Sequence of chain 1.A:
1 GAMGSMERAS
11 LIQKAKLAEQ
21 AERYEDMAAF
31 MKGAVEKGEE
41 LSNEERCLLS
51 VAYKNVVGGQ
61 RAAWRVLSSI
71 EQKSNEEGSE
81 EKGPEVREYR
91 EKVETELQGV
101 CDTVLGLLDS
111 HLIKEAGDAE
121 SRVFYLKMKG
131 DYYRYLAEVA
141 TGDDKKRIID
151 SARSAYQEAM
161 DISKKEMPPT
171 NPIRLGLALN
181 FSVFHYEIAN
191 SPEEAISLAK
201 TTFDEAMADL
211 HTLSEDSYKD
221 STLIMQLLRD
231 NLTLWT

Sequence of chain 1.B:
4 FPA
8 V

A small-molecule ligand and the protein it binds are described below.
Small molecule (SMILES): Cc1ccc(OC(C)(C)C(=O)NCCS)cc1

Binding-site contacts:
Ligand atom C9 contacts residue LEU223 of chain 1.A at 3.7 Å (hydrophobic).
Ligand atom C12 contacts residue SER50 of chain 1.A at 4.3 Å.
Ligand atom C12 contacts residue CYS47 of chain 1.A at 3.4 Å (hydrophobic).
Ligand atom C5 contacts residue VAL8 of chain 1.B at 4.0 Å (hydrophobic).
Ligand atom C12 contacts residue VAL51 of chain 1.A at 3.8 Å (hydrophobic).
Ligand atom C6 contacts residue LYS127 of chain 1.A at 3.5 Å.
Ligand atom C7 contacts residue GLY176 of chain 1.A at 4.4 Å.
Ligand atom C6 contacts residue VAL8 of chain 1.B at 4.4 Å (hydrophobic).
Ligand atom S contacts residue PHE124 of chain 1.A at 4.0 Å.
Ligand atom C7 contacts residue ILE173 of chain 1.A at 4.0 Å (hydrophobic).
Ligand atom S contacts residue CYS47 of chain 1.A at 2.2 Å (h-bond).
Ligand atom C5 contacts residue PRO172 of chain 1.A at 4.4 Å (hydrophobic).
Ligand atom C8 contacts residue ILE224 of chain 1.A at 3.6 Å (hydrophobic).
Ligand atom C7 contacts residue PRO172 of chain 1.A at 3.2 Å (hydrophobic).
Ligand atom C6 contacts residue PHE124 of chain 1.A at 4.2 Å (hydrophobic).
Ligand atom C7 contacts residue ILE224 of chain 1.A at 4.2 Å (hydrophobic).
Ligand atom C contacts residue VAL8 of chain 1.B at 4.0 Å (hydrophobic).
Ligand atom C6 contacts residue ILE173 of chain 1.A at 4.2 Å (hydrophobic).
Ligand atom S contacts residue SER50 of chain 1.A at 4.0 Å.
Ligand atom C8 contacts residue PRO172 of chain 1.A at 3.8 Å (hydrophobic).
Ligand atom C8 contacts residue VAL8 of chain 1.B at 4.5 Å (hydrophobic).
Ligand atom C4 contacts residue VAL8 of chain 1.B at 3.8 Å (hydrophobic).
Ligand atom C11 contacts residue CYS47 of chain 1.A at 3.9 Å (hydrophobic).
Ligand atom C7 contacts residue VAL8 of chain 1.B at 4.2 Å (hydrophobic).
Ligand atom C3 contacts residue VAL8 of chain 1.B at 4.2 Å (hydrophobic).